This small molecule binds to this protein.
Small molecule (SMILES): CC(=O)N[C@@H]1[C@@H](O)[C@H](O)[C@@H](CO)O[C@H]1O

Sequence of chain 1.B:
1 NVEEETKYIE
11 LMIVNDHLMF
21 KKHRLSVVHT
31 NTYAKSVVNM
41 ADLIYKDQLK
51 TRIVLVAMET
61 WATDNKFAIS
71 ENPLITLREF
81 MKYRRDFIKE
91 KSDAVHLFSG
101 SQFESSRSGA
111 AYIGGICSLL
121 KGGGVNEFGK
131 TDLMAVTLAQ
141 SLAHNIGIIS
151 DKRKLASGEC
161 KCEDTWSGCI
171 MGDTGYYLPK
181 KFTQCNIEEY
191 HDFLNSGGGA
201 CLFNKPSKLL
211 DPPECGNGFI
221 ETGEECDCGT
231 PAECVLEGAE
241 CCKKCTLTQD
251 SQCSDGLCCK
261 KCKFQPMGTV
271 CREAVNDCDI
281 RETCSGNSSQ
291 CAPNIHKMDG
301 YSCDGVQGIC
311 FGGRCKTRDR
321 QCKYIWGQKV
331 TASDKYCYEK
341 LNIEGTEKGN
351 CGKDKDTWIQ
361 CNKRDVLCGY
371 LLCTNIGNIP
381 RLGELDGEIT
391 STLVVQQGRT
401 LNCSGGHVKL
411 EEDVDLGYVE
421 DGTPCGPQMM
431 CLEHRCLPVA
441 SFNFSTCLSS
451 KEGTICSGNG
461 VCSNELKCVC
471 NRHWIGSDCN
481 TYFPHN

Binding-site contacts:
Ligand atom C8 contacts residue ASN287 of chain 1.B at 4.4 Å.
Ligand atom C1 contacts residue SER285 of chain 1.B at 4.4 Å.
Ligand atom C5 contacts residue SER285 of chain 1.B at 4.2 Å.
Ligand atom O7 contacts residue ASN287 of chain 1.B at 3.0 Å (h-bond).
Ligand atom O5 contacts residue SER285 of chain 1.B at 4.0 Å.
Ligand atom O6 contacts residue MET267 of chain 1.B at 3.8 Å.
Ligand atom O5 contacts residue ASN287 of chain 1.B at 2.4 Å (h-bond).
Ligand atom C5 contacts residue ASN287 of chain 1.B at 3.7 Å.
Ligand atom C6 contacts residue SER285 of chain 1.B at 4.3 Å.
Ligand atom N2 contacts residue ASN287 of chain 1.B at 2.9 Å (h-bond).
Ligand atom C7 contacts residue ASN287 of chain 1.B at 3.2 Å.
Ligand atom C3 contacts residue ASN287 of chain 1.B at 3.8 Å.
Ligand atom C4 contacts residue ASN287 of chain 1.B at 4.2 Å.
Ligand atom C2 contacts residue ASN287 of chain 1.B at 2.5 Å.
Ligand atom C1 contacts residue ASN287 of chain 1.B at 1.4 Å.
Ligand atom O6 contacts residue SER285 of chain 1.B at 3.3 Å (h-bond).